This protein binds this small molecule.
Small molecule (SMILES): O=c1[nH]cnc2c([C@@H]3O[C@H](CO)[C@H]4O[C@@H](CP(=O)(O)O)O[C@H]43)c[nH]c12

Binding-site contacts:
Ligand atom C9 contacts residue ALA116 of chain 3.A at 3.8 Å (hydrophobic).
Ligand atom O5' contacts residue HIS257 of chain 3.A at 2.7 Å (h-bond).
Ligand atom C1' contacts residue ALA116 of chain 3.A at 3.5 Å (hydrophobic).
Ligand atom N7 contacts residue ALA117 of chain 3.A at 3.8 Å.
Ligand atom O3 contacts residue ALA116 of chain 3.A at 3.0 Å (h-bond).
Ligand atom O2' contacts residue MET219 of chain 3.A at 3.4 Å (h-bond).
Ligand atom O2 contacts residue SER220 of chain 3.A at 2.6 Å (h-bond).
Ligand atom O6 contacts residue ASN243 of chain 3.A at 3.1 Å (h-bond).
Ligand atom C5' contacts residue PHE200 of chain 3.A at 3.8 Å (hydrophobic).
Ligand atom O3 contacts residue ASN115 of chain 3.A at 3.3 Å.
Ligand atom O5' contacts residue PHE200 of chain 3.A at 3.5 Å.
Ligand atom C2 contacts residue VAL217 of chain 3.A at 3.7 Å (hydrophobic).
Ligand atom N7 contacts residue THR242 of chain 3.A at 3.6 Å.
Ligand atom C1 contacts residue HIS86 of chain 3.A at 3.8 Å.
Ligand atom O2 contacts residue ARG84 of chain 3.A at 3.8 Å.
Ligand atom O5' contacts residue VAL260 of chain 3.A at 3.4 Å.
Ligand atom N7 contacts residue ASN243 of chain 3.A at 2.9 Å (h-bond).
Ligand atom N3 contacts residue VAL217 of chain 3.A at 3.7 Å.
Ligand atom O3' contacts residue TYR88 of chain 3.A at 3.1 Å (h-bond).
Ligand atom C8 contacts residue ASN243 of chain 3.A at 3.7 Å.
Ligand atom C1P contacts residue SER33 of chain 3.A at 3.6 Å.
Ligand atom C6 contacts residue GLY118 of chain 3.A at 3.8 Å.
Ligand atom C6 contacts residue PHE200 of chain 3.A at 3.7 Å (hydrophobic).
Ligand atom O6 contacts residue GLY118 of chain 3.A at 3.5 Å.
Ligand atom C6 contacts residue GLU201 of chain 3.A at 3.8 Å.
Ligand atom C5 contacts residue PHE200 of chain 3.A at 3.7 Å (hydrophobic).
Ligand atom C5' contacts residue HIS257 of chain 3.A at 3.5 Å.
Ligand atom C8 contacts residue THR242 of chain 3.A at 3.5 Å.
Ligand atom C2 contacts residue GLU201 of chain 3.A at 3.3 Å.
Ligand atom N7 contacts residue GLY118 of chain 3.A at 3.5 Å (h-bond).
Ligand atom C5 contacts residue GLY118 of chain 3.A at 3.6 Å.
Ligand atom O3 contacts residue SER33 of chain 3.A at 2.9 Å (h-bond).
Ligand atom O4 contacts residue ARG84 of chain 3.A at 3.0 Å (salt-bridge).
Ligand atom O6 contacts residue GLU201 of chain 3.A at 3.7 Å.
Ligand atom N1 contacts residue GLU201 of chain 3.A at 2.8 Å (salt-bridge).
Ligand atom C2 contacts residue MET219 of chain 3.A at 3.6 Å (hydrophobic).
Ligand atom O4 contacts residue HIS86 of chain 3.A at 2.7 Å (h-bond).
Ligand atom N3 contacts residue MET219 of chain 3.A at 3.6 Å.
Ligand atom O2 contacts residue ASN115 of chain 3.A at 3.4 Å.
Ligand atom P contacts residue ARG84 of chain 3.A at 3.7 Å.

Sequence of chain 3.A:
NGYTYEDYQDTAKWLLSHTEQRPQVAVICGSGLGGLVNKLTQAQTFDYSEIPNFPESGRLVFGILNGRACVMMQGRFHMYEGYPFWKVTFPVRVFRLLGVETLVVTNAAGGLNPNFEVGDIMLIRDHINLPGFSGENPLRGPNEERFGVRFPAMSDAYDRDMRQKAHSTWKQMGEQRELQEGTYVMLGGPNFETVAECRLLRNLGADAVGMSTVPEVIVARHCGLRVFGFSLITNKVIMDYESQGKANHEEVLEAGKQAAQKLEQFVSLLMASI